A protein and the small-molecule ligand that binds it are described below.
Small molecule (SMILES): CCCCCCCCO[C@@H]1O[C@H](CO)[C@H](O)[C@H](O)[C@H]1O[C@@H]1O[C@@H](C)[C@@H](O)[C@@H](O)[C@@H]1O

Binding-site contacts:
Ligand atom C4A contacts residue GLU303 of chain 1.A at 3.4 Å.
Ligand atom O3A contacts residue TRP300 of chain 1.A at 4.3 Å.
Ligand atom C6A contacts residue THR245 of chain 1.A at 3.4 Å.
Ligand atom O6 contacts residue PHE236 of chain 1.A at 3.4 Å.
Ligand atom O4A contacts residue GLU303 of chain 1.A at 2.6 Å (salt-bridge).
Ligand atom C4 contacts residue LEU329 of chain 1.A at 3.9 Å (hydrophobic).
Ligand atom O5A contacts residue HIS233 of chain 1.A at 3.2 Å (h-bond).
Ligand atom C4B contacts residue GLY235 of chain 1.A at 4.0 Å.
Ligand atom C3B contacts residue GLY235 of chain 1.A at 4.2 Å.
Ligand atom C2A contacts residue HIS233 of chain 1.A at 3.8 Å.
Ligand atom O6 contacts residue THR245 of chain 1.A at 2.8 Å (h-bond).
Ligand atom O3 contacts residue ASP326 of chain 1.A at 4.2 Å.
Ligand atom C6A contacts residue PHE236 of chain 1.A at 4.0 Å (hydrophobic).
Ligand atom C4 contacts residue ASP326 of chain 1.A at 3.1 Å.
Ligand atom O1 contacts residue HIS233 of chain 1.A at 3.5 Å.
Ligand atom C5A contacts residue TRP300 of chain 1.A at 3.7 Å (hydrophobic).
Ligand atom C6A contacts residue TYR264 of chain 1.A at 3.7 Å (hydrophobic).
Ligand atom C5A contacts residue HIS233 of chain 1.A at 3.9 Å.
Ligand atom C4A contacts residue HIS233 of chain 1.A at 3.8 Å.
Ligand atom O5A contacts residue PHE236 of chain 1.A at 4.0 Å.
Ligand atom C19 contacts residue GLY235 of chain 1.A at 3.7 Å.
Ligand atom C1B contacts residue HIS233 of chain 1.A at 4.1 Å.
Ligand atom C3A contacts residue TRP300 of chain 1.A at 3.8 Å (hydrophobic).
Ligand atom C1A contacts residue HIS233 of chain 1.A at 3.9 Å.
Ligand atom C6A contacts residue HIS233 of chain 1.A at 4.0 Å.
Ligand atom C3 contacts residue ASP326 of chain 1.A at 4.3 Å.
Ligand atom O6 contacts residue TRP300 of chain 1.A at 3.4 Å (h-bond).
Ligand atom C6 contacts residue PRO234 of chain 1.A at 4.0 Å (hydrophobic).
Ligand atom C6A contacts residue GLU303 of chain 1.A at 3.4 Å.
Ligand atom C2B contacts residue GLY235 of chain 1.A at 3.9 Å.
Ligand atom C4A contacts residue TRP300 of chain 1.A at 3.6 Å (hydrophobic).
Ligand atom O4A contacts residue HIS233 of chain 1.A at 2.8 Å (h-bond).
Ligand atom C2B contacts residue HIS233 of chain 1.A at 4.1 Å.
Ligand atom C5A contacts residue GLU303 of chain 1.A at 4.0 Å.
Ligand atom C5 contacts residue ASP326 of chain 1.A at 4.1 Å.
Ligand atom C6 contacts residue ASP326 of chain 1.A at 3.6 Å.
Ligand atom C20 contacts residue GLY235 of chain 1.A at 4.2 Å.
Ligand atom O4 contacts residue ASP326 of chain 1.A at 2.6 Å (salt-bridge).
Ligand atom C6A contacts residue TRP300 of chain 1.A at 3.5 Å (hydrophobic).
Ligand atom O4 contacts residue ALA343 of chain 1.A at 3.8 Å.

Sequence of chain 1.A:
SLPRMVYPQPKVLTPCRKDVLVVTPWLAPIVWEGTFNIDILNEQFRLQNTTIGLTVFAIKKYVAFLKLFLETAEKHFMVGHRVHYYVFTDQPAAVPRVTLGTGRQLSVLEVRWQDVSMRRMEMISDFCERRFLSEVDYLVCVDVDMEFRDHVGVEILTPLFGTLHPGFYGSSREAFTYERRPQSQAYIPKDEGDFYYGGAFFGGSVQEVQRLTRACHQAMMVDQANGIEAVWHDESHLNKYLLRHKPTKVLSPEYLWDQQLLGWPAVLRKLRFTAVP